Binding-site contacts:
Ligand atom C7 contacts residue ASN67 of chain 4.A at 3.7 Å.
Ligand atom C5 contacts residue ASN67 of chain 4.A at 3.7 Å.
Ligand atom C8 contacts residue PHE90 of chain 4.A at 3.9 Å (hydrophobic).
Ligand atom O5 contacts residue ASN67 of chain 4.A at 2.4 Å (h-bond).
Ligand atom C4 contacts residue ASN67 of chain 4.A at 4.2 Å.
Ligand atom O7 contacts residue ASN67 of chain 4.A at 4.1 Å.
Ligand atom C1 contacts residue ASN67 of chain 4.A at 1.4 Å.
Ligand atom C2 contacts residue ASN67 of chain 4.A at 2.5 Å.
Ligand atom N2 contacts residue ASN67 of chain 4.A at 2.9 Å (h-bond).
Ligand atom C8 contacts residue MET118 of chain 4.A at 4.3 Å (hydrophobic).
Ligand atom C8 contacts residue ASN67 of chain 4.A at 4.2 Å.
Ligand atom C3 contacts residue ASN67 of chain 4.A at 3.8 Å.

The protein below binds the small molecule below.
Small molecule (SMILES): CC(=O)N[C@@H]1[C@@H](O)[C@H](O)[C@@H](CO)O[C@H]1O

Sequence of chain 4.A:
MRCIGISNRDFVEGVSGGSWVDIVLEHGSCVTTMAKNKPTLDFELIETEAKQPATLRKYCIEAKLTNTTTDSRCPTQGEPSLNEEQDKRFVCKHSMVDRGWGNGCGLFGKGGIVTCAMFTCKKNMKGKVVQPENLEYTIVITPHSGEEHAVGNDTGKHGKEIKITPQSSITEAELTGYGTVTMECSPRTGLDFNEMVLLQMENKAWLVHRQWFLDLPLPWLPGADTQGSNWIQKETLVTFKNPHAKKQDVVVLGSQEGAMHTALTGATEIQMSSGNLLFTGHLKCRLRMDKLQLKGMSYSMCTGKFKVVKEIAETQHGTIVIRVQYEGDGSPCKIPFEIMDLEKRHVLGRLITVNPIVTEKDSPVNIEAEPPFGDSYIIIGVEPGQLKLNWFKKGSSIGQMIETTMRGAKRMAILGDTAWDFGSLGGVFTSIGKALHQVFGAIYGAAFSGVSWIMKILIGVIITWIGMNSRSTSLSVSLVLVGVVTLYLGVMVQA